The protein below binds the small molecule below.
Small molecule (SMILES): Nc1ncnc2c1ncn2[C@H]1C[C@H](O)[C@@H](CO)O1

Binding-site contacts:
Ligand atom N1 contacts residue GLN116 of chain 1.B at 3.0 Å (h-bond).
Ligand atom C5' contacts residue GLU72 of chain 1.B at 3.6 Å.
Ligand atom O5' contacts residue GLU72 of chain 1.B at 2.3 Å (salt-bridge).
Ligand atom C8 contacts residue ARG147 of chain 1.B at 3.2 Å.
Ligand atom O5' contacts residue ARG147 of chain 1.B at 3.5 Å (salt-bridge).
Ligand atom O4' contacts residue TRP77 of chain 1.B at 3.6 Å.
Ligand atom C5' contacts residue ARG213 of chain 1.B at 3.6 Å.
Ligand atom C8 contacts residue GLU72 of chain 1.B at 3.8 Å.
Ligand atom C3' contacts residue ILE49 of chain 1.B at 3.7 Å (hydrophobic).
Ligand atom O3' contacts residue GLU216 of chain 1.B at 2.7 Å (salt-bridge).
Ligand atom C6 contacts residue PHE115 of chain 1.B at 3.9 Å (hydrophobic).
Ligand atom N6 contacts residue ASP152 of chain 1.B at 2.8 Å (salt-bridge).
Ligand atom C4 contacts residue PHE115 of chain 1.B at 3.6 Å (hydrophobic).
Ligand atom C4 contacts residue PHE156 of chain 1.B at 3.7 Å (hydrophobic).
Ligand atom C5' contacts residue GLU216 of chain 1.B at 3.8 Å.
Ligand atom C8 contacts residue TRP77 of chain 1.B at 3.4 Å (hydrophobic).
Ligand atom N7 contacts residue TRP77 of chain 1.B at 3.6 Å.
Ligand atom N7 contacts residue ARG123 of chain 1.B at 3.5 Å (salt-bridge).
Ligand atom N1 contacts residue PHE115 of chain 1.B at 3.7 Å.
Ligand atom C4' contacts residue GLU216 of chain 1.B at 3.2 Å.
Ligand atom C2' contacts residue ILE49 of chain 1.B at 3.8 Å (hydrophobic).
Ligand atom C2 contacts residue GLN116 of chain 1.B at 3.3 Å.
Ligand atom C2' contacts residue TYR105 of chain 1.B at 3.6 Å (hydrophobic).
Ligand atom C6 contacts residue PHE156 of chain 1.B at 3.5 Å (hydrophobic).
Ligand atom C5' contacts residue VAL74 of chain 1.B at 3.8 Å (hydrophobic).
Ligand atom C2 contacts residue PHE115 of chain 1.B at 3.5 Å (hydrophobic).
Ligand atom O5' contacts residue VAL74 of chain 1.B at 3.8 Å.
Ligand atom C3' contacts residue GLU216 of chain 1.B at 3.0 Å.
Ligand atom O3' contacts residue TYR105 of chain 1.B at 2.4 Å (h-bond).
Ligand atom C3' contacts residue TYR105 of chain 1.B at 3.5 Å (hydrophobic).
Ligand atom C5 contacts residue PHE115 of chain 1.B at 3.8 Å (hydrophobic).
Ligand atom N6 contacts residue PHE156 of chain 1.B at 3.8 Å.
Ligand atom N1 contacts residue PHE156 of chain 1.B at 3.1 Å.
Ligand atom N6 contacts residue GLN116 of chain 1.B at 3.6 Å.
Ligand atom N7 contacts residue ARG147 of chain 1.B at 3.7 Å.
Ligand atom C1' contacts residue TYR105 of chain 1.B at 3.8 Å (hydrophobic).
Ligand atom N3 contacts residue PHE115 of chain 1.B at 3.4 Å.
Ligand atom N3 contacts residue PHE156 of chain 1.B at 3.5 Å.
Ligand atom C2 contacts residue PHE156 of chain 1.B at 3.4 Å (hydrophobic).
Ligand atom O4' contacts residue LEU101 of chain 1.B at 3.4 Å.

Sequence of chain 1.B:
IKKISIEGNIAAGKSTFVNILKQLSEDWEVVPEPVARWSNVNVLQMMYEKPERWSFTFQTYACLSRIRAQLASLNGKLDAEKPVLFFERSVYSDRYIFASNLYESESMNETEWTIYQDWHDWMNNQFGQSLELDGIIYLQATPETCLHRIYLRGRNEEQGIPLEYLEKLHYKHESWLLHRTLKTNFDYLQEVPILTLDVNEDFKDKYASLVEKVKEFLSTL